Binding-site contacts:
Ligand atom C6 contacts residue LYS526 of chain 1.B at 4.0 Å.
Ligand atom O1P contacts residue VAL192 of chain 1.B at 3.1 Å (h-bond).
Ligand atom O3 contacts residue GLY120 of chain 1.B at 3.7 Å.
Ligand atom O1P contacts residue SER191 of chain 1.B at 3.4 Å (h-bond).
Ligand atom O1 contacts residue SER269 of chain 1.B at 3.3 Å.
Ligand atom O3P contacts residue VAL192 of chain 1.B at 2.8 Å (h-bond).
Ligand atom C1 contacts residue ARG271 of chain 1.B at 3.2 Å.
Ligand atom O1 contacts residue ARG271 of chain 1.B at 2.9 Å (salt-bridge).
Ligand atom C5 contacts residue GLY120 of chain 1.B at 3.9 Å.
Ligand atom O1 contacts residue SER270 of chain 1.B at 3.0 Å (h-bond).
Ligand atom O1P contacts residue LYS526 of chain 1.B at 3.5 Å (salt-bridge).
Ligand atom C4 contacts residue SER270 of chain 1.B at 3.8 Å.
Ligand atom O3 contacts residue HIS363 of chain 1.B at 4.0 Å.
Ligand atom C6 contacts residue GLU165 of chain 1.B at 3.8 Å.
Ligand atom O2 contacts residue HIS363 of chain 1.B at 3.0 Å (h-bond).
Ligand atom P contacts residue SER191 of chain 1.B at 3.4 Å.
Ligand atom O5 contacts residue GLU165 of chain 1.B at 2.5 Å (salt-bridge).
Ligand atom O3 contacts residue GLU162 of chain 1.B at 2.6 Å (salt-bridge).
Ligand atom C5 contacts residue LYS526 of chain 1.B at 4.0 Å.
Ligand atom O6 contacts residue SER270 of chain 1.B at 4.0 Å.
Ligand atom C1 contacts residue SER270 of chain 1.B at 3.2 Å.
Ligand atom O2P contacts residue VAL192 of chain 1.B at 3.8 Å.
Ligand atom C6 contacts residue GLY119 of chain 1.B at 3.3 Å.
Ligand atom O2 contacts residue GLU162 of chain 1.B at 3.6 Å.
Ligand atom O3P contacts residue SER191 of chain 1.B at 3.6 Å.
Ligand atom O1P contacts residue GLY193 of chain 1.B at 2.9 Å (h-bond).
Ligand atom O5 contacts residue LYS526 of chain 1.B at 3.1 Å (salt-bridge).
Ligand atom P contacts residue LYS526 of chain 1.B at 3.9 Å.
Ligand atom O2P contacts residue ALA196 of chain 1.B at 3.5 Å.
Ligand atom O4 contacts residue THR121 of chain 1.B at 3.0 Å (h-bond).
Ligand atom O3P contacts residue SER122 of chain 1.B at 2.5 Å (h-bond).
Ligand atom C3 contacts residue GLU162 of chain 1.B at 3.6 Å.
Ligand atom P contacts residue VAL192 of chain 1.B at 3.4 Å.
Ligand atom O6 contacts residue LYS526 of chain 1.B at 3.0 Å (salt-bridge).
Ligand atom O4 contacts residue SER270 of chain 1.B at 4.0 Å.
Ligand atom O2P contacts residue SER191 of chain 1.B at 2.4 Å (h-bond).
Ligand atom O4 contacts residue GLY120 of chain 1.B at 3.8 Å.
Ligand atom O4 contacts residue GLY119 of chain 1.B at 4.0 Å.
Ligand atom C5 contacts residue GLU165 of chain 1.B at 3.4 Å.
Ligand atom C5 contacts residue GLY119 of chain 1.B at 3.9 Å.

Sequence of chain 1.B:
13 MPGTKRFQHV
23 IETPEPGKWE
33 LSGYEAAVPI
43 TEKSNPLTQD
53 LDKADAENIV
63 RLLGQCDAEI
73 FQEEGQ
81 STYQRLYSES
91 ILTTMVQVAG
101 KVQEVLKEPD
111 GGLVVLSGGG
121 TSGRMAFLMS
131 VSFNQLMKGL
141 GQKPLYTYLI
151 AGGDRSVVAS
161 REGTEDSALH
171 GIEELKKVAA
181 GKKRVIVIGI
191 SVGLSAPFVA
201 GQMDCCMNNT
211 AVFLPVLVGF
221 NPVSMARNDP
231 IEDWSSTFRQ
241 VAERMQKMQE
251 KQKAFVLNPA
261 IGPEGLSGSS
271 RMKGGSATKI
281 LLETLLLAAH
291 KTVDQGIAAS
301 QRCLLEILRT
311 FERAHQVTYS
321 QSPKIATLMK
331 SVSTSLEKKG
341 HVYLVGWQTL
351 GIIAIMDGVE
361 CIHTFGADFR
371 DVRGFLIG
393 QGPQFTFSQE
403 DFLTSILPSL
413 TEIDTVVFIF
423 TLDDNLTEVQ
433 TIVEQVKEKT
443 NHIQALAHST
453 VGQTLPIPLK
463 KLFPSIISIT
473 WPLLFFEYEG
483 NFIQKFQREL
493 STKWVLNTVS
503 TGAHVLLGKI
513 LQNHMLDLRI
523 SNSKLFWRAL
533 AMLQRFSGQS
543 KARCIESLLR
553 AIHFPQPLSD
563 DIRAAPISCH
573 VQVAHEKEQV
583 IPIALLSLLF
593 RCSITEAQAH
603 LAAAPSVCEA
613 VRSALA

The protein below binds the small molecule below.
Small molecule (SMILES): O=P(O)(O)OC[C@@H](O)[C@@H](O)[C@H](O)[C@@H](O)CO